Binding-site contacts:
Ligand atom O7 contacts residue ASN1126 of chain 1.C at 3.4 Å (h-bond).
Ligand atom C7 contacts residue HIS1129 of chain 1.C at 3.7 Å.
Ligand atom O4 contacts residue HIS1129 of chain 1.C at 4.0 Å.
Ligand atom C6 contacts residue PHE1131 of chain 1.C at 3.7 Å (hydrophobic).
Ligand atom O3 contacts residue THR1128 of chain 1.C at 4.4 Å.
Ligand atom C7 contacts residue ASN1126 of chain 1.C at 3.3 Å.
Ligand atom C8 contacts residue ASN1126 of chain 1.C at 3.7 Å.
Ligand atom C3 contacts residue THR1128 of chain 1.C at 3.6 Å.
Ligand atom C5 contacts residue HIS1129 of chain 1.C at 3.8 Å.
Ligand atom O5 contacts residue ASN1126 of chain 1.C at 2.4 Å (h-bond).
Ligand atom O5 contacts residue PHE1131 of chain 1.C at 3.9 Å.
Ligand atom C2 contacts residue ASN1126 of chain 1.C at 2.5 Å.
Ligand atom C5 contacts residue PHE1131 of chain 1.C at 4.1 Å (hydrophobic).
Ligand atom N2 contacts residue THR1128 of chain 1.C at 3.3 Å (h-bond).
Ligand atom C7 contacts residue THR1128 of chain 1.C at 4.4 Å.
Ligand atom C3 contacts residue ASN1126 of chain 1.C at 3.8 Å.
Ligand atom O7 contacts residue HIS1129 of chain 1.C at 3.0 Å (h-bond).
Ligand atom C4 contacts residue HIS1129 of chain 1.C at 4.3 Å.
Ligand atom C6 contacts residue HIS1129 of chain 1.C at 4.3 Å.
Ligand atom C8 contacts residue HIS1129 of chain 1.C at 4.1 Å.
Ligand atom C1 contacts residue ASN1126 of chain 1.C at 1.4 Å.
Ligand atom C4 contacts residue ASN1126 of chain 1.C at 4.2 Å.
Ligand atom C8 contacts residue THR1128 of chain 1.C at 4.0 Å.
Ligand atom C1 contacts residue PHE1131 of chain 1.C at 4.5 Å (hydrophobic).
Ligand atom C5 contacts residue ASN1126 of chain 1.C at 3.7 Å.
Ligand atom C2 contacts residue THR1128 of chain 1.C at 3.7 Å.
Ligand atom N2 contacts residue ASN1126 of chain 1.C at 2.9 Å (h-bond).
Ligand atom C1 contacts residue THR1128 of chain 1.C at 3.8 Å.

A small-molecule ligand and the protein it binds are described below.
Small molecule (SMILES): CC(=O)N[C@H]1[C@H](O[C@H]2[C@H](O)[C@@H](NC(C)=O)CO[C@@H]2CO)O[C@H](CO)[C@@H](O)[C@@H]1O

Sequence of chain 1.C:
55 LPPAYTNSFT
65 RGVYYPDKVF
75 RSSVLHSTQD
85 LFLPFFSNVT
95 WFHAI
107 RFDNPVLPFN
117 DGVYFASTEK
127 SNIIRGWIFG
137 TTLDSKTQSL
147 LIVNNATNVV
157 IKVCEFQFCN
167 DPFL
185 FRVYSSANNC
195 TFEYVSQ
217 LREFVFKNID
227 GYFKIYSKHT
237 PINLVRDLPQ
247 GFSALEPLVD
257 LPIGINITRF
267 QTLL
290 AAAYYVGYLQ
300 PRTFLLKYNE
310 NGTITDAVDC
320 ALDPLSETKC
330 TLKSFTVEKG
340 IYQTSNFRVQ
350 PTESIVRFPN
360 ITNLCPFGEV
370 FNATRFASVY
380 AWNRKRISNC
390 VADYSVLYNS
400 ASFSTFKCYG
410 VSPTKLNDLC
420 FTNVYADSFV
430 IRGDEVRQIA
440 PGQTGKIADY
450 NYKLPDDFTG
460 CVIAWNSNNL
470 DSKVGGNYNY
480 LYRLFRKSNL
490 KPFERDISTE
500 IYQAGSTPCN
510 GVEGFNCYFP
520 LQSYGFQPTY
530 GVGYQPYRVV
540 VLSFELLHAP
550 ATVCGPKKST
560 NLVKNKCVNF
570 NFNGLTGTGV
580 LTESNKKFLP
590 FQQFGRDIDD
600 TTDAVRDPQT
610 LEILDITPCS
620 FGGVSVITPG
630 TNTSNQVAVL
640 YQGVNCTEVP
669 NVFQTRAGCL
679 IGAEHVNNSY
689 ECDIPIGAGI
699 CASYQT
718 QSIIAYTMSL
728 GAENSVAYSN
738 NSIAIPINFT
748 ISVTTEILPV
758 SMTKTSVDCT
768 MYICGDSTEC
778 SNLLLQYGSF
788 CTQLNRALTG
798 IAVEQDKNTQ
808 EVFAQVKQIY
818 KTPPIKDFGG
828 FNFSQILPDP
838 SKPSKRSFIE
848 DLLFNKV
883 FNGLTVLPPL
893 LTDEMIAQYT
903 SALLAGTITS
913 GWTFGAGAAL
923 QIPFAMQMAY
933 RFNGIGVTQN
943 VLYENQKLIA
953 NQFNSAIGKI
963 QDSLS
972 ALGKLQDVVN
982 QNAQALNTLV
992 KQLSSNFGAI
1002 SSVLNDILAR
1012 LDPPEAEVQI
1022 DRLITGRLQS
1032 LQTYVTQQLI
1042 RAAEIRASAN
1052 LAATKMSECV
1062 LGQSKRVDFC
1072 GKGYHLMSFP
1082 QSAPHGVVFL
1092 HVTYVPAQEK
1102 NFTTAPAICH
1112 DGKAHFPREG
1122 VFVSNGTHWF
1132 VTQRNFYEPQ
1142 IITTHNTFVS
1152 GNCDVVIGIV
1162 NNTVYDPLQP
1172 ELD